Sequence of chain 1.A:
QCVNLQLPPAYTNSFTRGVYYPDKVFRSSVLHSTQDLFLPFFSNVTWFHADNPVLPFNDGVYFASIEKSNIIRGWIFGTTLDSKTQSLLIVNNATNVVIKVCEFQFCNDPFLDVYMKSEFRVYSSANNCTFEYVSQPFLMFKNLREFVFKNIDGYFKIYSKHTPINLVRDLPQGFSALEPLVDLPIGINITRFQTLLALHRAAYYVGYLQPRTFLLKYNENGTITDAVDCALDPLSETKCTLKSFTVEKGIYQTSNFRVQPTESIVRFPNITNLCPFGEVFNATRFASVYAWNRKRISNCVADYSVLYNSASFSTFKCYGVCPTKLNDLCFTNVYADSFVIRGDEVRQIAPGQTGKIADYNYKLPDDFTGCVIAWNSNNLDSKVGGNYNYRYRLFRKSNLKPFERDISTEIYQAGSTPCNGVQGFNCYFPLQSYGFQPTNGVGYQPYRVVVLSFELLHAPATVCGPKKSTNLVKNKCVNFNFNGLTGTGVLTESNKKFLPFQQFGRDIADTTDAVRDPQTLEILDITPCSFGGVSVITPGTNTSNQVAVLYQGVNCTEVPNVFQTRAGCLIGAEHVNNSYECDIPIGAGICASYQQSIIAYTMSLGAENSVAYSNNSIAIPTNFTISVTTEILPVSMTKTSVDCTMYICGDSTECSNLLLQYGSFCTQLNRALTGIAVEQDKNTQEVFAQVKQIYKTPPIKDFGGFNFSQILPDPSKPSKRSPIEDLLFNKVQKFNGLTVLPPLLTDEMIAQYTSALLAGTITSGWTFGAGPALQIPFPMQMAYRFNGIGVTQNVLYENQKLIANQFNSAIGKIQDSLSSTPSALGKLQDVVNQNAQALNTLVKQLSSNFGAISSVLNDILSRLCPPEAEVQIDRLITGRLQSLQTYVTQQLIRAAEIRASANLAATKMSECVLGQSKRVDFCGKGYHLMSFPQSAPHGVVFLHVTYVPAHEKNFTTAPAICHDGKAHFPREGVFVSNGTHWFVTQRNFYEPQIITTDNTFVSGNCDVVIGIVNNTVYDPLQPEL

Binding-site contacts:
Ligand atom O5 contacts residue ASN331 of chain 1.A at 2.3 Å (h-bond).
Ligand atom N2 contacts residue ASN331 of chain 1.A at 3.2 Å (h-bond).
Ligand atom C7 contacts residue PRO579 of chain 1.A at 3.7 Å (hydrophobic).
Ligand atom C3 contacts residue ASN331 of chain 1.A at 3.8 Å.
Ligand atom C8 contacts residue PRO579 of chain 1.A at 2.9 Å (hydrophobic).
Ligand atom C3 contacts residue GLN580 of chain 1.A at 4.1 Å.
Ligand atom C2 contacts residue ASN331 of chain 1.A at 2.6 Å.
Ligand atom C1 contacts residue GLN580 of chain 1.A at 4.2 Å.
Ligand atom O3 contacts residue LEU582 of chain 1.A at 4.5 Å.
Ligand atom C4 contacts residue ASN331 of chain 1.A at 4.2 Å.
Ligand atom C2 contacts residue GLN580 of chain 1.A at 4.4 Å.
Ligand atom C7 contacts residue ASN331 of chain 1.A at 3.5 Å.
Ligand atom N2 contacts residue PRO579 of chain 1.A at 3.7 Å.
Ligand atom C5 contacts residue ASN331 of chain 1.A at 3.5 Å.
Ligand atom N2 contacts residue GLN580 of chain 1.A at 4.0 Å.
Ligand atom O7 contacts residue ASN331 of chain 1.A at 3.3 Å (h-bond).
Ligand atom C1 contacts residue ASN331 of chain 1.A at 1.5 Å.

A protein and the small-molecule ligand that binds it are described below.
Small molecule (SMILES): CC(=O)N[C@@H]1[C@@H](O)[C@H](O)[C@@H](CO)O[C@H]1O